Sequence of chain 17.A:
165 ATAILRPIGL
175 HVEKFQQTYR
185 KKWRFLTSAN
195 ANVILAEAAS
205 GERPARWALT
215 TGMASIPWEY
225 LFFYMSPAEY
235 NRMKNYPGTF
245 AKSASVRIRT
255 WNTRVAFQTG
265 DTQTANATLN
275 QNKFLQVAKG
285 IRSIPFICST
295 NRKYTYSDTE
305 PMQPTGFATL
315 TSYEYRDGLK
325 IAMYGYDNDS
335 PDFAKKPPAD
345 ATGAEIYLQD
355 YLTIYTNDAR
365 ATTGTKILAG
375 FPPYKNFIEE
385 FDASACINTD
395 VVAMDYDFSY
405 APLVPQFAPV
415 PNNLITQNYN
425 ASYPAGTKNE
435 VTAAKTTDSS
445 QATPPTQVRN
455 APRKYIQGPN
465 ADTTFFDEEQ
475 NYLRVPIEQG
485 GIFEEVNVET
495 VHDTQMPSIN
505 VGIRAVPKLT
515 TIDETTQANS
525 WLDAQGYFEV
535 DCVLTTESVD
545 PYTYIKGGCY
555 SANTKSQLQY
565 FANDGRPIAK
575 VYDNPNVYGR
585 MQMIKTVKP

Sequence of chain 25.A:
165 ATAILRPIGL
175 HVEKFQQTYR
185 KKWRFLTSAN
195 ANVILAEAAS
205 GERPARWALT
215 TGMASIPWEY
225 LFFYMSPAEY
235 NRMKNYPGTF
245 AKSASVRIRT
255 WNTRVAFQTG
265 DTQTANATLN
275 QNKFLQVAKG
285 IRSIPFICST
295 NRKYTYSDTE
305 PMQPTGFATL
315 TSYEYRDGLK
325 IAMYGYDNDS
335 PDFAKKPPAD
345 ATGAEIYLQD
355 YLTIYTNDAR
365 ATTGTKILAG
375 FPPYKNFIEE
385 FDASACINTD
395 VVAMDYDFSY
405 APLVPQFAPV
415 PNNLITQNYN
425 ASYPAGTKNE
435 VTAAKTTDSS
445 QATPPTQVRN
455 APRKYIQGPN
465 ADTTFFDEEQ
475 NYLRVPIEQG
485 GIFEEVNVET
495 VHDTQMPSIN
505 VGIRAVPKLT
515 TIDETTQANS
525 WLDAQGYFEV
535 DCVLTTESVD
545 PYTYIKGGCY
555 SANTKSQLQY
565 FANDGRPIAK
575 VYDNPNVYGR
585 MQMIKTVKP

A protein and the small-molecule ligand that binds it are described below.
Small molecule (SMILES): N=c1ccn([C@H]2C[C@H](O[P](=O)(O)OC[C@H]3O[C@@H](n4cnc5c(=O)nc(N)[nH]c54)C[C@@H]3O)[C@@H](COP(=O)=O)O2)c(=O)[nH]1

Sequence of chain 24.A:
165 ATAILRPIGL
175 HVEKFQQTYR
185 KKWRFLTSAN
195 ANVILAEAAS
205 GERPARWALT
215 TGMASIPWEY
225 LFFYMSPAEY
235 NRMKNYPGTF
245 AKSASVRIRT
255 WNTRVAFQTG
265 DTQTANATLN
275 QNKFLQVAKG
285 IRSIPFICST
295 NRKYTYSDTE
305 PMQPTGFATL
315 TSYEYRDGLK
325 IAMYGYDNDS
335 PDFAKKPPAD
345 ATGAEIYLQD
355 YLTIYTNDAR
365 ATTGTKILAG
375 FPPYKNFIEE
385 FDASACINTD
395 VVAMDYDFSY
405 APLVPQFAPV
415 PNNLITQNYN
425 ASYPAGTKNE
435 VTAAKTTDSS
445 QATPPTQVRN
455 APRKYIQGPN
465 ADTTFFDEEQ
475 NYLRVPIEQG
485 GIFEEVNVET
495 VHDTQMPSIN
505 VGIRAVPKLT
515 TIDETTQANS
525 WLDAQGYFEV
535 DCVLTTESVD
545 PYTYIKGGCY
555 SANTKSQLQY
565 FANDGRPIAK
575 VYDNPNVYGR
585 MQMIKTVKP

Binding-site contacts:
Ligand atom N3 contacts residue ILE172 of chain 24.A at 3.5 Å.
Ligand atom C5 contacts residue ARG170 of chain 24.A at 3.1 Å.
Ligand atom C2 contacts residue PRO171 of chain 24.A at 3.6 Å (hydrophobic).
Ligand atom O6 contacts residue ARG170 of chain 24.A at 0.9 Å (salt-bridge).
Ligand atom C4' contacts residue ARG251 of chain 17.A at 3.8 Å.
Ligand atom OP1 contacts residue ARG184 of chain 17.A at 2.5 Å (salt-bridge).
Ligand atom N2 contacts residue PRO171 of chain 24.A at 2.9 Å (h-bond).
Ligand atom N3 contacts residue LYS186 of chain 17.A at 3.5 Å.
Ligand atom N1 contacts residue ARG170 of chain 24.A at 2.5 Å (salt-bridge).
Ligand atom O4' contacts residue ASP535 of chain 17.A at 3.7 Å.
Ligand atom C2 contacts residue ARG170 of chain 24.A at 3.9 Å.
Ligand atom O2 contacts residue LYS185 of chain 17.A at 3.7 Å.
Ligand atom O5' contacts residue ARG184 of chain 17.A at 2.3 Å (salt-bridge).
Ligand atom C2 contacts residue DC1 of chain 25.C at 3.5 Å.
Ligand atom N1 contacts residue PRO171 of chain 24.A at 3.8 Å.
Ligand atom C4' contacts residue ARG184 of chain 17.A at 3.4 Å.
Ligand atom C5 contacts residue LYS186 of chain 17.A at 3.6 Å.
Ligand atom C2 contacts residue ILE172 of chain 24.A at 3.8 Å (hydrophobic).
Ligand atom C5' contacts residue ARG184 of chain 17.A at 3.4 Å.
Ligand atom C6 contacts residue DC1 of chain 25.C at 3.5 Å.
Ligand atom P contacts residue ARG184 of chain 17.A at 2.8 Å.
Ligand atom OP1 contacts residue ARG251 of chain 17.A at 3.4 Å (salt-bridge).
Ligand atom C4 contacts residue ILE172 of chain 24.A at 3.5 Å (hydrophobic).
Ligand atom O6 contacts residue DC1 of chain 25.C at 2.9 Å (h-bond).
Ligand atom C6 contacts residue LYS186 of chain 17.A at 3.7 Å.
Ligand atom O2 contacts residue ARG184 of chain 17.A at 3.7 Å.
Ligand atom N4 contacts residue ILE172 of chain 24.A at 3.7 Å.
Ligand atom N2 contacts residue ILE172 of chain 24.A at 3.6 Å.
Ligand atom N2 contacts residue DC1 of chain 25.C at 2.8 Å (h-bond).
Ligand atom N1 contacts residue DC1 of chain 25.C at 2.9 Å (h-bond).
Ligand atom O3' contacts residue ARG184 of chain 17.A at 3.1 Å (salt-bridge).
Ligand atom C4 contacts residue LYS379 of chain 25.A at 3.9 Å.
Ligand atom N4 contacts residue LYS379 of chain 25.A at 3.0 Å (salt-bridge).
Ligand atom C4 contacts residue LYS186 of chain 17.A at 3.6 Å.
Ligand atom N4 contacts residue ASN380 of chain 25.A at 3.1 Å (h-bond).
Ligand atom N7 contacts residue ARG170 of chain 24.A at 3.8 Å.
Ligand atom N4 contacts residue LYS186 of chain 17.A at 3.9 Å.
Ligand atom C6 contacts residue ARG170 of chain 24.A at 1.9 Å.
Ligand atom C5' contacts residue ARG251 of chain 17.A at 3.8 Å.
Ligand atom N4 contacts residue LEU169 of chain 24.A at 3.9 Å.